Sequence of chain 1.A:
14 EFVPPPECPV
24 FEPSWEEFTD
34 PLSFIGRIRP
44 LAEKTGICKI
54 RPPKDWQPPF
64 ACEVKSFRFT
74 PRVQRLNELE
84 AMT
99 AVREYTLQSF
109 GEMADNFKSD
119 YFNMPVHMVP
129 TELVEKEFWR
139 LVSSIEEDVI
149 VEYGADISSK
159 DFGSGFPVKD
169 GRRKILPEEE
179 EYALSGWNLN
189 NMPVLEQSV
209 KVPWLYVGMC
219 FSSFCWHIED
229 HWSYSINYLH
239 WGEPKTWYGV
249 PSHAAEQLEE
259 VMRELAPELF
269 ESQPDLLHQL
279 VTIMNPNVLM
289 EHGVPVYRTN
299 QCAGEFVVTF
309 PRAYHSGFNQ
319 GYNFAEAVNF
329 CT

Binding-site contacts:
Ligand atom C1 contacts residue ASN235 of chain 1.A at 4.3 Å.
Ligand atom C2 contacts residue TRP245 of chain 1.A at 4.1 Å (hydrophobic).
Ligand atom O2 contacts residue ASN235 of chain 1.A at 3.2 Å (h-bond).
Ligand atom C5 contacts residue TYR151 of chain 1.A at 3.2 Å (hydrophobic).
Ligand atom C3 contacts residue ASN235 of chain 1.A at 3.6 Å.
Ligand atom O5 contacts residue HIS313 of chain 1.A at 3.7 Å.
Ligand atom C3 contacts residue TRP245 of chain 1.A at 4.1 Å (hydrophobic).
Ligand atom C4 contacts residue TYR214 of chain 1.A at 3.9 Å (hydrophobic).
Ligand atom O3 contacts residue LYS243 of chain 1.A at 4.2 Å.
Ligand atom O4 contacts residue LYS243 of chain 1.A at 2.9 Å (salt-bridge).
Ligand atom O1 contacts residue MN1 of chain 1.B at 2.2 Å.
Ligand atom O1 contacts residue GLU227 of chain 1.A at 3.3 Å (salt-bridge).
Ligand atom O1 contacts residue HIS313 of chain 1.A at 3.3 Å (h-bond).
Ligand atom C5 contacts residue TYR214 of chain 1.A at 3.7 Å (hydrophobic).
Ligand atom C5 contacts residue LYS243 of chain 1.A at 4.0 Å.
Ligand atom O5 contacts residue HIS225 of chain 1.A at 3.1 Å (h-bond).
Ligand atom O2 contacts residue MN1 of chain 1.B at 4.2 Å.
Ligand atom O2 contacts residue TRP245 of chain 1.A at 3.4 Å.
Ligand atom O2 contacts residue ALA325 of chain 1.A at 3.3 Å.
Ligand atom C2 contacts residue HIS313 of chain 1.A at 4.2 Å.
Ligand atom O1 contacts residue SER233 of chain 1.A at 2.6 Å (h-bond).
Ligand atom C4 contacts residue PHE222 of chain 1.A at 3.7 Å (hydrophobic).
Ligand atom O3 contacts residue TYR151 of chain 1.A at 2.5 Å (h-bond).
Ligand atom C2 contacts residue HIS225 of chain 1.A at 4.2 Å.
Ligand atom O4 contacts residue TYR151 of chain 1.A at 3.1 Å (h-bond).
Ligand atom O4 contacts residue TYR214 of chain 1.A at 4.0 Å.
Ligand atom C1 contacts residue MN1 of chain 1.B at 2.9 Å.
Ligand atom C1 contacts residue SER233 of chain 1.A at 3.3 Å.
Ligand atom C5 contacts residue PHE222 of chain 1.A at 3.4 Å (hydrophobic).
Ligand atom C1 contacts residue ALA325 of chain 1.A at 4.2 Å (hydrophobic).
Ligand atom C1 contacts residue HIS313 of chain 1.A at 4.0 Å.
Ligand atom O5 contacts residue MN1 of chain 1.B at 2.3 Å.
Ligand atom O3 contacts residue PHE222 of chain 1.A at 3.1 Å.
Ligand atom O3 contacts residue TYR214 of chain 1.A at 3.5 Å.
Ligand atom O4 contacts residue ASN235 of chain 1.A at 3.8 Å.
Ligand atom O2 contacts residue SER233 of chain 1.A at 3.4 Å (h-bond).
Ligand atom O5 contacts residue PHE222 of chain 1.A at 4.2 Å.
Ligand atom C1 contacts residue TRP245 of chain 1.A at 3.8 Å (hydrophobic).
Ligand atom O4 contacts residue PHE222 of chain 1.A at 3.8 Å.
Ligand atom C2 contacts residue MN1 of chain 1.B at 2.9 Å.

This protein binds this small molecule.
Small molecule (SMILES): O=C(O)CCC(=O)C(=O)O